Binding-site contacts:
Ligand atom C16 contacts residue GLY27 of chain 1.C at 3.5 Å.
Ligand atom C27 contacts residue ASP30 of chain 1.C at 3.4 Å.
Ligand atom C10 contacts residue GLY27 of chain 1.D at 3.4 Å.
Ligand atom C10 contacts residue ASP25 of chain 1.D at 3.7 Å.
Ligand atom C31 contacts residue ILE82 of chain 1.C at 3.4 Å (hydrophobic).
Ligand atom C36 contacts residue PRO81 of chain 1.C at 3.6 Å (hydrophobic).
Ligand atom C36 contacts residue GLY49 of chain 1.D at 3.5 Å.
Ligand atom O2 contacts residue GLY27 of chain 1.C at 3.6 Å.
Ligand atom C16 contacts residue ILE82 of chain 1.D at 3.8 Å (hydrophobic).
Ligand atom O1 contacts residue ILE50 of chain 1.C at 3.2 Å.
Ligand atom O4 contacts residue ASP29 of chain 1.C at 3.0 Å (salt-bridge).
Ligand atom C1 contacts residue GLY49 of chain 1.D at 3.5 Å.
Ligand atom C6 contacts residue ILE84 of chain 1.D at 3.6 Å (hydrophobic).
Ligand atom O2 contacts residue ASP25 of chain 1.D at 2.8 Å (salt-bridge).
Ligand atom C27 contacts residue ILE32 of chain 1.C at 3.7 Å (hydrophobic).
Ligand atom C8 contacts residue ASP25 of chain 1.C at 3.5 Å.
Ligand atom C7 contacts residue ILE50 of chain 1.C at 3.4 Å (hydrophobic).
Ligand atom N5 contacts residue ARG8 of chain 1.C at 3.1 Å (salt-bridge).
Ligand atom C26 contacts residue ASP30 of chain 1.C at 3.5 Å.
Ligand atom C2 contacts residue GLY27 of chain 1.D at 3.7 Å.
Ligand atom C7 contacts residue GLY48 of chain 1.D at 3.7 Å.
Ligand atom O3 contacts residue GLY49 of chain 1.C at 3.2 Å.
Ligand atom C9 contacts residue ILE50 of chain 1.D at 3.7 Å (hydrophobic).
Ligand atom C10 contacts residue ASP25 of chain 1.C at 3.6 Å.
Ligand atom C11 contacts residue ASP25 of chain 1.D at 3.5 Å.
Ligand atom N3 contacts residue GLY27 of chain 1.D at 3.8 Å.
Ligand atom C1 contacts residue GLY48 of chain 1.D at 3.6 Å.
Ligand atom C15 contacts residue ILE82 of chain 1.D at 3.7 Å (hydrophobic).
Ligand atom N4 contacts residue GLY27 of chain 1.C at 3.5 Å (h-bond).
Ligand atom C12 contacts residue ASP25 of chain 1.D at 3.4 Å.
Ligand atom C23 contacts residue GLY48 of chain 1.C at 3.7 Å.
Ligand atom C28 contacts residue ALA28 of chain 1.C at 3.7 Å (hydrophobic).
Ligand atom C22 contacts residue GLY48 of chain 1.C at 3.5 Å.
Ligand atom O4 contacts residue GLY27 of chain 1.C at 3.5 Å (h-bond).
Ligand atom O1 contacts residue GLY49 of chain 1.D at 3.7 Å.
Ligand atom O2 contacts residue ASP25 of chain 1.C at 2.7 Å (salt-bridge).
Ligand atom C11 contacts residue ASP25 of chain 1.C at 3.3 Å.
Ligand atom C6 contacts residue ALA28 of chain 1.D at 3.6 Å (hydrophobic).
Ligand atom C13 contacts residue GLY27 of chain 1.C at 3.6 Å.
Ligand atom C29 contacts residue ALA28 of chain 1.C at 3.6 Å (hydrophobic).

Sequence of chain 1.C:
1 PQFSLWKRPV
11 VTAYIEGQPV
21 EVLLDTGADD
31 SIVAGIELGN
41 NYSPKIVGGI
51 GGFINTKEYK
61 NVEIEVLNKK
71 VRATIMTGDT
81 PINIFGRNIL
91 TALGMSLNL

Sequence of chain 1.D:
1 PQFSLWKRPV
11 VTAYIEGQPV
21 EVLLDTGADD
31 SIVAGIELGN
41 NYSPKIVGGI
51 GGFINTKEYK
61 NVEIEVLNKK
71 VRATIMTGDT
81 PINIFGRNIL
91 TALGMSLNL

A small-molecule ligand and the protein it binds are described below.
Small molecule (SMILES): CC(C)(C)NC(=O)[C@@H]1CN(Cc2cccnc2)CCN1C[C@@H](O)C[C@@H](Cc1ccccc1)C(=O)N[C@H]1c2ccccc2C[C@H]1O